Sequence of chain 1.C:
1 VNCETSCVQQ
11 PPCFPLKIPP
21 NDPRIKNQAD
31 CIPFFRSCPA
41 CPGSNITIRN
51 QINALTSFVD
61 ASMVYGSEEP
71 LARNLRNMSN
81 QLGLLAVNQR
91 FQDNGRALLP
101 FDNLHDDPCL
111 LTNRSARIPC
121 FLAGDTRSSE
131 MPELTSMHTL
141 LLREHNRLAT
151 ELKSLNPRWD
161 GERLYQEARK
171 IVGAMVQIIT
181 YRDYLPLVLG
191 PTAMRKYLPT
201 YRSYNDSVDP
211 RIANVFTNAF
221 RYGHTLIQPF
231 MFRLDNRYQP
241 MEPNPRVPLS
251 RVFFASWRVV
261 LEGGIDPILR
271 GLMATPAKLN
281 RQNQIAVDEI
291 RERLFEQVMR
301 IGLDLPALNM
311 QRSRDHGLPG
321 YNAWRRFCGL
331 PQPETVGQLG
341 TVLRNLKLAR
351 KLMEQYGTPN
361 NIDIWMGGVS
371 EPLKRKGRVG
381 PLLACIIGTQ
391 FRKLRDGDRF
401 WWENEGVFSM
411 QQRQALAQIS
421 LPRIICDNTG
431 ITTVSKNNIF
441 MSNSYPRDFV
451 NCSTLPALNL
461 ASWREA

Binding-site contacts:
Ligand atom C6 contacts residue VAL208 of chain 1.C at 4.1 Å (hydrophobic).
Ligand atom O5 contacts residue VAL208 of chain 1.C at 3.5 Å.
Ligand atom C1 contacts residue VAL208 of chain 1.C at 4.2 Å (hydrophobic).
Ligand atom C2 contacts residue ASN205 of chain 1.C at 2.8 Å.
Ligand atom C1 contacts residue ASN205 of chain 1.C at 1.5 Å.
Ligand atom C3 contacts residue ASN205 of chain 1.C at 4.0 Å.
Ligand atom O7 contacts residue ARG202 of chain 1.C at 3.6 Å.
Ligand atom O5 contacts residue SER207 of chain 1.C at 4.0 Å.
Ligand atom O5 contacts residue ASN205 of chain 1.C at 2.4 Å (h-bond).
Ligand atom C5 contacts residue VAL208 of chain 1.C at 4.5 Å (hydrophobic).
Ligand atom C4 contacts residue ASN205 of chain 1.C at 4.4 Å.
Ligand atom N2 contacts residue ASN205 of chain 1.C at 3.2 Å (h-bond).
Ligand atom C5 contacts residue ASN205 of chain 1.C at 3.8 Å.
Ligand atom O7 contacts residue ASN205 of chain 1.C at 3.6 Å (h-bond).
Ligand atom C6 contacts residue SER207 of chain 1.C at 3.6 Å.
Ligand atom C8 contacts residue SER207 of chain 1.C at 3.6 Å.
Ligand atom C7 contacts residue ASN205 of chain 1.C at 3.6 Å.
Ligand atom O6 contacts residue VAL208 of chain 1.C at 4.1 Å.
Ligand atom C1 contacts residue SER207 of chain 1.C at 4.4 Å.
Ligand atom C5 contacts residue SER207 of chain 1.C at 3.8 Å.

A protein and the small-molecule ligand that binds it are described below.
Small molecule (SMILES): CC(=O)N[C@H]1[C@H](O[C@H]2[C@H](O)[C@@H](NC(C)=O)CO[C@@H]2CO)O[C@H](CO)[C@@H](O[C@@H]2O[C@H](CO)[C@@H](O)[C@H](O)[C@@H]2O)[C@@H]1O